This protein binds this small molecule.
Small molecule (SMILES): CC(=O)N[C@H]1[C@H](O[C@H]2[C@H](O)[C@@H](NC(C)=O)CO[C@@H]2CO)O[C@H](CO)[C@@H](O)[C@@H]1O

Sequence of chain 1.U:
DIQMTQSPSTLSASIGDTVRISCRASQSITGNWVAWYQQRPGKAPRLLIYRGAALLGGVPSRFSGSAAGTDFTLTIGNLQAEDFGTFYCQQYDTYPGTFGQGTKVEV

Binding-site contacts:
Ligand atom C4 contacts residue TYR50 of chain 1.U at 3.5 Å (hydrophobic).
Ligand atom C5 contacts residue ALA54 of chain 1.U at 4.1 Å (hydrophobic).
Ligand atom N2 contacts residue ASN126 of chain 1.C at 3.1 Å (h-bond).
Ligand atom C7 contacts residue ASN126 of chain 1.C at 3.6 Å.
Ligand atom C8 contacts residue ALA53 of chain 1.U at 3.7 Å (hydrophobic).
Ligand atom C8 contacts residue TRP108 of chain 1.T at 3.4 Å (hydrophobic).
Ligand atom O3 contacts residue TYR50 of chain 1.U at 3.6 Å (h-bond).
Ligand atom O5 contacts residue ASN126 of chain 1.C at 2.3 Å (h-bond).
Ligand atom O4 contacts residue TYR50 of chain 1.U at 3.3 Å (h-bond).
Ligand atom C7 contacts residue TRP108 of chain 1.T at 3.6 Å (hydrophobic).
Ligand atom C7 contacts residue ASN32 of chain 1.U at 3.4 Å.
Ligand atom O3 contacts residue ALA53 of chain 1.U at 3.7 Å.
Ligand atom C3 contacts residue ALA53 of chain 1.U at 4.4 Å (hydrophobic).
Ligand atom O3 contacts residue ALA54 of chain 1.U at 4.5 Å.
Ligand atom O7 contacts residue TRP108 of chain 1.T at 3.1 Å (h-bond).
Ligand atom C6 contacts residue LEU55 of chain 1.U at 4.5 Å (hydrophobic).
Ligand atom C3 contacts residue ASN126 of chain 1.C at 3.9 Å.
Ligand atom O3 contacts residue ARG51 of chain 1.U at 4.0 Å.
Ligand atom C4 contacts residue ASN126 of chain 1.C at 4.3 Å.
Ligand atom O5 contacts residue ALA54 of chain 1.U at 3.9 Å.
Ligand atom C2 contacts residue ASN126 of chain 1.C at 2.6 Å.
Ligand atom O7 contacts residue TYR127 of chain 1.C at 4.2 Å.
Ligand atom O7 contacts residue SER109 of chain 1.T at 3.1 Å (h-bond).
Ligand atom O7 contacts residue ASN126 of chain 1.C at 4.4 Å.
Ligand atom C8 contacts residue ASP125 of chain 1.C at 3.9 Å.
Ligand atom C3 contacts residue TYR50 of chain 1.U at 4.2 Å (hydrophobic).
Ligand atom C8 contacts residue ASN32 of chain 1.U at 3.5 Å.
Ligand atom C1 contacts residue ASN126 of chain 1.C at 1.5 Å.
Ligand atom C4 contacts residue ALA54 of chain 1.U at 4.0 Å (hydrophobic).
Ligand atom C5 contacts residue ASN126 of chain 1.C at 3.5 Å.
Ligand atom C6 contacts residue ALA54 of chain 1.U at 3.8 Å (hydrophobic).
Ligand atom C7 contacts residue SER109 of chain 1.T at 4.3 Å.
Ligand atom O7 contacts residue ASN32 of chain 1.U at 2.7 Å (h-bond).
Ligand atom C8 contacts residue ASN126 of chain 1.C at 3.7 Å.
Ligand atom C4 contacts residue ALA53 of chain 1.U at 4.2 Å (hydrophobic).
Ligand atom O5 contacts residue ALA53 of chain 1.U at 4.0 Å.
Ligand atom C2 contacts residue ALA53 of chain 1.U at 4.5 Å (hydrophobic).
Ligand atom C6 contacts residue ALA53 of chain 1.U at 4.2 Å (hydrophobic).
Ligand atom O3 contacts residue SER109 of chain 1.T at 3.9 Å.

Sequence of chain 1.T:
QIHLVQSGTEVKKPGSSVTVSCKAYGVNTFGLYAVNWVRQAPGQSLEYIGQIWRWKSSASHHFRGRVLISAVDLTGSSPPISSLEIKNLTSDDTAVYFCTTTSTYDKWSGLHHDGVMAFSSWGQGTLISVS

Sequence of chain 1.C:
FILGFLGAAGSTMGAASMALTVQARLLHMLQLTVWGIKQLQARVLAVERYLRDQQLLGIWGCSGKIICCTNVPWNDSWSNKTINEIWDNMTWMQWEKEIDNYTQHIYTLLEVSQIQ